Sequence of chain 1.D:
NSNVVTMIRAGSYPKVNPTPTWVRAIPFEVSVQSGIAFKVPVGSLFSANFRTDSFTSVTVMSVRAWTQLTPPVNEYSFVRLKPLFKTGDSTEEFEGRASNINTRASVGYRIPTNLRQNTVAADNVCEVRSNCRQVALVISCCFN

This protein binds this small molecule.
Small molecule (SMILES): CO[P](=O)(O)O[C@H]1[C@@H](O)[C@H](n2ccc(=O)[nH]c2=O)O[C@@H]1COP(=O)(O)O

Sequence of chain 1.PB:
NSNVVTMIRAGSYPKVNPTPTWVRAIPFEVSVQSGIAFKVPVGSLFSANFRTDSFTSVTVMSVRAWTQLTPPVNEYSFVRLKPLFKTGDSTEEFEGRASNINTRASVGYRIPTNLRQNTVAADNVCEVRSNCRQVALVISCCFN

Binding-site contacts:
Ligand atom C5' contacts residue ARG125 of chain 1.D at 4.3 Å.
Ligand atom O4 contacts residue SER17 of chain 1.PB at 3.1 Å.
Ligand atom C5 contacts residue ARG125 of chain 1.D at 3.9 Å.
Ligand atom O2 contacts residue ASN16 of chain 1.PB at 3.4 Å (h-bond).
Ligand atom OP1 contacts residue ARG125 of chain 1.D at 2.8 Å (salt-bridge).
Ligand atom C2 contacts residue ARG125 of chain 1.D at 4.1 Å.
Ligand atom OP1 contacts residue ILE23 of chain 1.PB at 3.6 Å.
Ligand atom OP3 contacts residue ARG125 of chain 1.D at 3.1 Å.
Ligand atom C4 contacts residue THR21 of chain 1.PB at 4.5 Å.
Ligand atom C5 contacts residue THR21 of chain 1.PB at 4.1 Å.
Ligand atom OP2 contacts residue ILE23 of chain 1.PB at 3.9 Å.
Ligand atom C5' contacts residue ARG131 of chain 1.D at 3.6 Å.
Ligand atom O5' contacts residue ARG125 of chain 1.D at 3.1 Å (salt-bridge).
Ligand atom P contacts residue ARG131 of chain 1.D at 3.6 Å.
Ligand atom OP2 contacts residue ARG131 of chain 1.D at 4.0 Å.
Ligand atom O2 contacts residue ARG125 of chain 1.D at 4.3 Å.
Ligand atom P contacts residue ARG125 of chain 1.D at 3.5 Å.
Ligand atom C4 contacts residue SER17 of chain 1.PB at 3.9 Å.
Ligand atom OP2 contacts residue SER77 of chain 1.D at 4.3 Å.
Ligand atom C2' contacts residue ARG125 of chain 1.D at 4.0 Å.
Ligand atom O4 contacts residue THR21 of chain 1.PB at 4.1 Å.
Ligand atom N3 contacts residue ARG125 of chain 1.D at 3.8 Å.
Ligand atom N3 contacts residue ASN16 of chain 1.PB at 3.6 Å (h-bond).
Ligand atom O4 contacts residue ARG125 of chain 1.D at 3.9 Å.
Ligand atom C3' contacts residue ARG125 of chain 1.D at 3.5 Å.
Ligand atom N3 contacts residue SER17 of chain 1.PB at 4.1 Å.
Ligand atom C2 contacts residue ASN16 of chain 1.PB at 3.8 Å.
Ligand atom OP1 contacts residue ARG131 of chain 1.D at 3.4 Å (salt-bridge).
Ligand atom C6 contacts residue ARG125 of chain 1.D at 3.9 Å.
Ligand atom O3' contacts residue ARG125 of chain 1.D at 4.0 Å.
Ligand atom C4 contacts residue ARG125 of chain 1.D at 3.6 Å.
Ligand atom P contacts residue ILE23 of chain 1.PB at 3.8 Å.
Ligand atom OP3 contacts residue ILE23 of chain 1.PB at 3.4 Å.
Ligand atom N1 contacts residue ARG125 of chain 1.D at 4.1 Å.
Ligand atom O5' contacts residue ARG131 of chain 1.D at 3.0 Å (salt-bridge).